Sequence of chain 1.A:
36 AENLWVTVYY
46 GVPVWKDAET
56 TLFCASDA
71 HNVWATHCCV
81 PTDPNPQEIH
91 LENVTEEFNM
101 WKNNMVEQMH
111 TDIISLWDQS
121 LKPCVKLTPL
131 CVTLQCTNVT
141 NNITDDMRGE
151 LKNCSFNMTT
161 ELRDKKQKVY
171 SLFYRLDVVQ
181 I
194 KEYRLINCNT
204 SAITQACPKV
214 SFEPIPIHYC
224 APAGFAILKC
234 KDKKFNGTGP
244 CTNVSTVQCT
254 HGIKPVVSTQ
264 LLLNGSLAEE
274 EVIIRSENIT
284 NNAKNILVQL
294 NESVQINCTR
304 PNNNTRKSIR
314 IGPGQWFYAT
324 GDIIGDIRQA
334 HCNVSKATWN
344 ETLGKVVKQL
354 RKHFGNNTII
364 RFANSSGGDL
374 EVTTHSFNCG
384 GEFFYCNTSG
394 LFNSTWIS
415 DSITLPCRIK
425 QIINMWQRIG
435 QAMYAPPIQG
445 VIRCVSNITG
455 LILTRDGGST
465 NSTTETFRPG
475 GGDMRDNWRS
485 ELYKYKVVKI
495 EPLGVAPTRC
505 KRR

Binding-site contacts:
Ligand atom C5 contacts residue ARG148 of chain 1.A at 4.1 Å.
Ligand atom N2 contacts residue LYS152 of chain 1.A at 4.2 Å.
Ligand atom O5 contacts residue ASN138 of chain 1.A at 2.5 Å (h-bond).
Ligand atom C8 contacts residue LYS152 of chain 1.A at 3.7 Å.
Ligand atom C6 contacts residue ARG148 of chain 1.A at 4.4 Å.
Ligand atom O7 contacts residue ASN138 of chain 1.A at 3.2 Å (h-bond).
Ligand atom C8 contacts residue ASN138 of chain 1.A at 3.7 Å.
Ligand atom C8 contacts residue THR137 of chain 1.A at 3.5 Å.
Ligand atom C8 contacts residue TYR196 of chain 1.A at 4.1 Å (hydrophobic).
Ligand atom C2 contacts residue ASN138 of chain 1.A at 2.5 Å.
Ligand atom C8 contacts residue CYS136 of chain 1.A at 3.9 Å (hydrophobic).
Ligand atom C7 contacts residue THR137 of chain 1.A at 4.5 Å.
Ligand atom C4 contacts residue ASN138 of chain 1.A at 4.4 Å.
Ligand atom C7 contacts residue ASN138 of chain 1.A at 3.2 Å.
Ligand atom C3 contacts residue ASN138 of chain 1.A at 3.9 Å.
Ligand atom C1 contacts residue GLY149 of chain 1.A at 4.2 Å.
Ligand atom C1 contacts residue ASN138 of chain 1.A at 1.5 Å.
Ligand atom N2 contacts residue ASN138 of chain 1.A at 3.0 Å (h-bond).
Ligand atom C5 contacts residue ASN138 of chain 1.A at 3.8 Å.

The protein below binds the small molecule below.
Small molecule (SMILES): CC(=O)N[C@@H]1[C@@H](O)[C@H](O)[C@@H](CO)O[C@H]1O